Sequence of chain 21.B:
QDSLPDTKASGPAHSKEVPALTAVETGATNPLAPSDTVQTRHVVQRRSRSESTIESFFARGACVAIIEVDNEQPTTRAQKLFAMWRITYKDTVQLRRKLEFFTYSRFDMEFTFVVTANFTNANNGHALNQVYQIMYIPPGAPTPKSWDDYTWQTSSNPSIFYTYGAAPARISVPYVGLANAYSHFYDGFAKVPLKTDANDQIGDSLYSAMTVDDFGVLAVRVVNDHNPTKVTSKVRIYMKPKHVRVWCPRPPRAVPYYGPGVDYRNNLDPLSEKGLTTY

Sequence of chain 21.D:
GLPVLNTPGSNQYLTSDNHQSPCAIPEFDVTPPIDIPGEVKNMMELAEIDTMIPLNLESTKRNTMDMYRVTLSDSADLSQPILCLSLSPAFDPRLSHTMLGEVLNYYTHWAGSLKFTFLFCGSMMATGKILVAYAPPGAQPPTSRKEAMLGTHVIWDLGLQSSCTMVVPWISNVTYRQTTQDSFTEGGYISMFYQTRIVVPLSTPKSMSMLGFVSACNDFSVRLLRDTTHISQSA

Sequence of chain 22.D:
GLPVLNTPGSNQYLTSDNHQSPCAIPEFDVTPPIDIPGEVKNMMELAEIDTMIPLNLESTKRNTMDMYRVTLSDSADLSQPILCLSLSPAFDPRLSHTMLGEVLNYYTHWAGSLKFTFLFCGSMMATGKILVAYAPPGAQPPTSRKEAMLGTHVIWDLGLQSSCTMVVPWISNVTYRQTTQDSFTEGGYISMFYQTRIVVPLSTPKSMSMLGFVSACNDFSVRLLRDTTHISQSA

The protein below binds the small molecule below.
Small molecule (SMILES): Cc1cc(CCCCCCCOc2ccc(C3=NCCO3)cc2)on1

Binding-site contacts:
Ligand atom C2A contacts residue TYR158 of chain 21.B at 3.9 Å (hydrophobic).
Ligand atom C4B contacts residue TYR158 of chain 21.B at 3.8 Å (hydrophobic).
Ligand atom C4A contacts residue ILE182 of chain 21.B at 3.9 Å (hydrophobic).
Ligand atom C4A contacts residue PRO180 of chain 21.B at 3.3 Å (hydrophobic).
Ligand atom C5A contacts residue ILE156 of chain 21.B at 3.2 Å (hydrophobic).
Ligand atom C2B contacts residue TYR158 of chain 21.B at 3.5 Å (hydrophobic).
Ligand atom O1A contacts residue PHE135 of chain 21.B at 3.8 Å.
Ligand atom C3 contacts residue PHE237 of chain 21.B at 3.7 Å (hydrophobic).
Ligand atom O1 contacts residue TYR204 of chain 21.B at 3.6 Å.
Ligand atom C4C contacts residue VAL198 of chain 21.B at 3.8 Å (hydrophobic).
Ligand atom N2 contacts residue TYR111 of chain 21.B at 3.1 Å.
Ligand atom C2B contacts residue VAL195 of chain 21.B at 3.9 Å (hydrophobic).
Ligand atom C5B contacts residue ILE193 of chain 21.B at 3.9 Å (hydrophobic).
Ligand atom C6B contacts residue PHE133 of chain 21.B at 3.5 Å (hydrophobic).
Ligand atom C4 contacts residue PHE237 of chain 21.B at 3.1 Å (hydrophobic).
Ligand atom C6C contacts residue VAL198 of chain 21.B at 3.9 Å (hydrophobic).
Ligand atom C4C contacts residue PHE237 of chain 21.B at 3.6 Å (hydrophobic).
Ligand atom N3A contacts residue PRO180 of chain 21.B at 3.7 Å.
Ligand atom O1B contacts residue PHE133 of chain 21.B at 3.9 Å.
Ligand atom C5B contacts residue LEU240 of chain 21.B at 3.5 Å (hydrophobic).
Ligand atom C31 contacts residue PHE237 of chain 21.B at 3.8 Å (hydrophobic).
Ligand atom C5C contacts residue VAL195 of chain 21.B at 3.8 Å (hydrophobic).
Ligand atom C4 contacts residue TYR111 of chain 21.B at 3.6 Å (hydrophobic).
Ligand atom N3A contacts residue TYR158 of chain 21.B at 3.7 Å.
Ligand atom C2A contacts residue ILE193 of chain 21.B at 3.9 Å (hydrophobic).
Ligand atom C31 contacts residue TYR111 of chain 21.B at 3.7 Å (hydrophobic).
Ligand atom N2 contacts residue TYR204 of chain 21.B at 3.8 Å.
Ligand atom C4A contacts residue SER181 of chain 21.B at 3.8 Å.
Ligand atom O1 contacts residue TYR111 of chain 21.B at 3.5 Å.
Ligand atom C5 contacts residue TYR111 of chain 21.B at 3.8 Å (hydrophobic).
Ligand atom O1 contacts residue PHE129 of chain 21.B at 3.8 Å.
Ligand atom C7C contacts residue TYR158 of chain 21.B at 3.8 Å (hydrophobic).
Ligand atom O1B contacts residue ILE109 of chain 21.B at 3.8 Å.
Ligand atom C4B contacts residue ILE193 of chain 21.B at 3.8 Å (hydrophobic).
Ligand atom C5A contacts residue ILE182 of chain 21.B at 3.5 Å (hydrophobic).
Ligand atom C6C contacts residue PHE237 of chain 21.B at 3.9 Å (hydrophobic).
Ligand atom C2C contacts residue PHE237 of chain 21.B at 3.8 Å (hydrophobic).
Ligand atom C3B contacts residue TYR158 of chain 21.B at 3.4 Å (hydrophobic).
Ligand atom C3 contacts residue TYR111 of chain 21.B at 3.2 Å (hydrophobic).
Ligand atom N3A contacts residue ALA24 of chain 21.D at 3.9 Å.